Binding-site contacts:
Ligand atom O6 contacts residue ASN457 of chain 1.B at 4.4 Å.
Ligand atom C8 contacts residue ASN457 of chain 1.B at 4.3 Å.
Ligand atom C2 contacts residue ASN457 of chain 1.B at 2.5 Å.
Ligand atom C5 contacts residue ASN457 of chain 1.B at 3.8 Å.
Ligand atom O7 contacts residue ASN457 of chain 1.B at 3.1 Å (h-bond).
Ligand atom O6 contacts residue SER459 of chain 1.B at 4.1 Å.
Ligand atom C7 contacts residue ASN457 of chain 1.B at 3.2 Å.
Ligand atom C4 contacts residue ASN457 of chain 1.B at 4.3 Å.
Ligand atom N2 contacts residue ASN457 of chain 1.B at 2.9 Å (h-bond).
Ligand atom O5 contacts residue ASN457 of chain 1.B at 2.5 Å (h-bond).
Ligand atom C1 contacts residue ASN457 of chain 1.B at 1.5 Å.
Ligand atom C3 contacts residue ASN457 of chain 1.B at 3.8 Å.

Sequence of chain 1.B:
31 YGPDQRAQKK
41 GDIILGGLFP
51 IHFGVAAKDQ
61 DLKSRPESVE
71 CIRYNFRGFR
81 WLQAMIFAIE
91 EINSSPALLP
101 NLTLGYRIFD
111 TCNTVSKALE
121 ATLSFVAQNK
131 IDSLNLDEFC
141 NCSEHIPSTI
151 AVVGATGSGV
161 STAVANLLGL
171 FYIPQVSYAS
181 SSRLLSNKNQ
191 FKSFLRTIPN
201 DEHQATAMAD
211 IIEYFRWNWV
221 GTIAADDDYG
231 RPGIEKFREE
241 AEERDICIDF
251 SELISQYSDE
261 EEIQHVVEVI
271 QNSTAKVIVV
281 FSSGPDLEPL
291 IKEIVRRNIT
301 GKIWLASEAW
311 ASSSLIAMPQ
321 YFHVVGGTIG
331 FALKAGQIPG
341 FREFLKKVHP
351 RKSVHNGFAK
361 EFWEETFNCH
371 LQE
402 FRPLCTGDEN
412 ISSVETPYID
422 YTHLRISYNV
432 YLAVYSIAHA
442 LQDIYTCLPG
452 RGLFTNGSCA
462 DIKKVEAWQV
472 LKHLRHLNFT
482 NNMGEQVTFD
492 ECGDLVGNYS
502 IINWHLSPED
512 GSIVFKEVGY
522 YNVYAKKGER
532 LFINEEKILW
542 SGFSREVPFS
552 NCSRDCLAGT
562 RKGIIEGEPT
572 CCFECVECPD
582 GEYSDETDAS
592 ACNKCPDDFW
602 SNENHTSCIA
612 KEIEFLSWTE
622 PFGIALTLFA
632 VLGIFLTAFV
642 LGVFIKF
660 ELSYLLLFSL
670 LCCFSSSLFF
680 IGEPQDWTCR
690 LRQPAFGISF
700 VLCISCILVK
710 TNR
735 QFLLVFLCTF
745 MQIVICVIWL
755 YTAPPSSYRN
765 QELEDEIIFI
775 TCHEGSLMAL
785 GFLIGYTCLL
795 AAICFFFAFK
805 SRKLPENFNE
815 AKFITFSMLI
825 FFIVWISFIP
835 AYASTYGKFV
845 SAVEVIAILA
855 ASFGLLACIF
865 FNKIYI

This small molecule binds to this protein.
Small molecule (SMILES): CC(=O)N[C@@H]1[C@@H](O)[C@H](O)[C@@H](CO)O[C@H]1O